Sequence of chain 3.A:
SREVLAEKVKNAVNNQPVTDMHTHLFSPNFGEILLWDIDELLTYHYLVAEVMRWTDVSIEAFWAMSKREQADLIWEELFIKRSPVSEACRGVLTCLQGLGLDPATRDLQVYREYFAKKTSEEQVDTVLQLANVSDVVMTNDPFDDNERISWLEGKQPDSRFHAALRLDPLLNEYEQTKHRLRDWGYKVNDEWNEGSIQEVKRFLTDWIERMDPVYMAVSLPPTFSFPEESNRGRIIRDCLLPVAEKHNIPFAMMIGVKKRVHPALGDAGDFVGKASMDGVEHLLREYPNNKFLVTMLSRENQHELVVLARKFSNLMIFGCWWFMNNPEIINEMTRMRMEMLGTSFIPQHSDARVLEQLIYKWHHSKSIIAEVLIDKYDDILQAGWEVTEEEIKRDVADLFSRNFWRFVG

This protein binds this small molecule.
Small molecule (SMILES): O=C(O)[C@@H](O)[C@H](O)[C@H](O)C(=O)NO

Binding-site contacts:
Ligand atom O2 contacts residue HIS26 of chain 3.A at 4.0 Å.
Ligand atom O1A contacts residue ZN1 of chain 3.E at 2.2 Å.
Ligand atom C3 contacts residue ZN1 of chain 3.E at 3.8 Å.
Ligand atom O1B contacts residue SER223 of chain 3.A at 3.9 Å.
Ligand atom C5 contacts residue ARG357 of chain 3.A at 3.6 Å.
Ligand atom O3 contacts residue HIS28 of chain 3.A at 2.9 Å (h-bond).
Ligand atom O3 contacts residue ARG357 of chain 3.A at 3.2 Å (salt-bridge).
Ligand atom O2 contacts residue ASP355 of chain 3.A at 2.8 Å (salt-bridge).
Ligand atom O3 contacts residue ZN1 of chain 3.E at 3.3 Å.
Ligand atom O5 contacts residue HIS49 of chain 3.A at 2.8 Å (h-bond).
Ligand atom C2 contacts residue TRP325 of chain 3.A at 3.5 Å (hydrophobic).
Ligand atom C1 contacts residue HIS28 of chain 3.A at 3.9 Å.
Ligand atom C4 contacts residue ARG357 of chain 3.A at 3.8 Å.
Ligand atom O4 contacts residue ARG357 of chain 3.A at 3.0 Å (salt-bridge).
Ligand atom O1A contacts residue MET258 of chain 3.A at 3.8 Å.
Ligand atom O2 contacts residue TRP325 of chain 3.A at 2.9 Å (h-bond).
Ligand atom C1 contacts residue ZN1 of chain 3.E at 3.0 Å.
Ligand atom O1A contacts residue HIS28 of chain 3.A at 3.2 Å (h-bond).
Ligand atom O4 contacts residue HIS49 of chain 3.A at 3.1 Å (h-bond).
Ligand atom O5 contacts residue ARG357 of chain 3.A at 2.7 Å (salt-bridge).
Ligand atom C3 contacts residue HIS28 of chain 3.A at 4.0 Å.
Ligand atom O6 contacts residue TRP326 of chain 3.A at 3.2 Å.
Ligand atom C4 contacts residue HIS49 of chain 3.A at 4.0 Å.
Ligand atom C3 contacts residue ARG357 of chain 3.A at 3.9 Å.
Ligand atom N6 contacts residue ASP355 of chain 3.A at 3.2 Å (salt-bridge).
Ligand atom O1A contacts residue ARG170 of chain 3.A at 2.6 Å (salt-bridge).
Ligand atom C4 contacts residue TRP326 of chain 3.A at 3.7 Å (hydrophobic).
Ligand atom N6 contacts residue TYR50 of chain 3.A at 3.5 Å (h-bond).
Ligand atom O2 contacts residue ZN1 of chain 3.E at 2.1 Å.
Ligand atom C2 contacts residue ZN1 of chain 3.E at 3.0 Å.
Ligand atom O1B contacts residue ARG170 of chain 3.A at 3.5 Å (salt-bridge).
Ligand atom O6 contacts residue ASP355 of chain 3.A at 3.6 Å.
Ligand atom C5 contacts residue HIS49 of chain 3.A at 3.6 Å.
Ligand atom O2 contacts residue HIS28 of chain 3.A at 3.5 Å (h-bond).
Ligand atom O6 contacts residue TRP325 of chain 3.A at 3.7 Å.
Ligand atom O5 contacts residue TYR50 of chain 3.A at 3.6 Å.
Ligand atom C1 contacts residue ARG170 of chain 3.A at 3.5 Å.
Ligand atom O6 contacts residue TYR50 of chain 3.A at 2.8 Å (h-bond).
Ligand atom O4 contacts residue TRP326 of chain 3.A at 3.7 Å.
Ligand atom O1A contacts residue HIS26 of chain 3.A at 3.2 Å (h-bond).